Binding-site contacts:
Ligand atom O1 contacts residue GLU5 of chain 1.B at 3.0 Å (salt-bridge).
Ligand atom O5 contacts residue GLU102 of chain 1.B at 2.7 Å (salt-bridge).
Ligand atom O4 contacts residue GLU102 of chain 1.B at 2.8 Å (salt-bridge).
Ligand atom O2 contacts residue GLN4 of chain 1.B at 4.0 Å.
Ligand atom C3 contacts residue GLN4 of chain 1.B at 4.3 Å.
Ligand atom Y1 contacts residue ASN3 of chain 1.B at 2.4 Å.
Ligand atom O2 contacts residue ASN3 of chain 1.B at 4.3 Å.
Ligand atom Y1 contacts residue GLU102 of chain 1.B at 2.3 Å.
Ligand atom C6 contacts residue GLU102 of chain 1.B at 4.1 Å.
Ligand atom C8 contacts residue GLU102 of chain 1.B at 3.7 Å.
Ligand atom C8 contacts residue ASN3 of chain 1.B at 4.2 Å.
Ligand atom O1 contacts residue ASN3 of chain 1.B at 2.8 Å (h-bond).
Ligand atom C2 contacts residue ASN3 of chain 1.B at 4.2 Å.
Ligand atom O5 contacts residue ASN3 of chain 1.B at 2.9 Å (h-bond).
Ligand atom N1 contacts residue GLU102 of chain 1.B at 4.5 Å.
Ligand atom O1 contacts residue GLN4 of chain 1.B at 3.3 Å.
Ligand atom O1 contacts residue GLU102 of chain 1.B at 4.3 Å.
Ligand atom O5 contacts residue GLU5 of chain 1.B at 4.2 Å.
Ligand atom C2 contacts residue GLU5 of chain 1.B at 3.5 Å.
Ligand atom C2 contacts residue GLN4 of chain 1.B at 3.9 Å.

The small molecule below binds the protein below.
Small molecule (SMILES): OCC12CO->[Y]34(<-OCCN->31CCO->4)<-OC2

Sequence of chain 1.B:
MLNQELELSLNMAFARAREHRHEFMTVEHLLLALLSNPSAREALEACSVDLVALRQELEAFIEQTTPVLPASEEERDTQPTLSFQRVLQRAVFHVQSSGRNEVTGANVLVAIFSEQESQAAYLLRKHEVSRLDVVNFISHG